Sequence of chain 1.A:
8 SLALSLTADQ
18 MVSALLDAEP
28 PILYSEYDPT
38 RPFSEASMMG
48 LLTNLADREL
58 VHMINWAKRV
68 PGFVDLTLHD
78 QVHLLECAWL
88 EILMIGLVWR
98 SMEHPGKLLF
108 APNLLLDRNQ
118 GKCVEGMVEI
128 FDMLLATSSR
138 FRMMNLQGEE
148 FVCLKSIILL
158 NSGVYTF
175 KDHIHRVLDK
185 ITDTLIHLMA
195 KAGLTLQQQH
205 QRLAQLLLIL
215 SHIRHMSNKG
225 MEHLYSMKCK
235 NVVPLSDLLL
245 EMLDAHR

Binding-site contacts:
Ligand atom C30 contacts residue GLU56 of chain 1.A at 3.7 Å.
Ligand atom C27 contacts residue LEU90 of chain 1.A at 3.5 Å (hydrophobic).
Ligand atom C19 contacts residue MET124 of chain 1.A at 3.7 Å (hydrophobic).
Ligand atom C16 contacts residue MET124 of chain 1.A at 3.6 Å (hydrophobic).
Ligand atom C18 contacts residue MET124 of chain 1.A at 3.7 Å (hydrophobic).
Ligand atom C03 contacts residue LEU49 of chain 1.A at 3.6 Å (hydrophobic).
Ligand atom C27 contacts residue LEU94 of chain 1.A at 3.9 Å (hydrophobic).
Ligand atom C04 contacts residue LEU49 of chain 1.A at 3.6 Å (hydrophobic).
Ligand atom C14 contacts residue MET124 of chain 1.A at 3.5 Å (hydrophobic).
Ligand atom O20 contacts residue GLY224 of chain 1.A at 3.1 Å.
Ligand atom C05 contacts residue ALA53 of chain 1.A at 3.4 Å (hydrophobic).
Ligand atom BR1 contacts residue GLY118 of chain 1.A at 3.6 Å.
Ligand atom O01 contacts residue THR50 of chain 1.A at 3.2 Å.
Ligand atom C25 contacts residue PHE107 of chain 1.A at 3.7 Å (hydrophobic).
Ligand atom C06 contacts residue LEU228 of chain 1.A at 3.7 Å (hydrophobic).
Ligand atom O12 contacts residue HIS227 of chain 1.A at 3.4 Å (h-bond).
Ligand atom O01 contacts residue LEU243 of chain 1.A at 3.1 Å.
Ligand atom C05 contacts residue LEU228 of chain 1.A at 3.6 Å (hydrophobic).
Ligand atom O20 contacts residue ILE127 of chain 1.A at 3.7 Å.
Ligand atom O29 contacts residue ARG97 of chain 1.A at 3.1 Å (salt-bridge).
Ligand atom BR1 contacts residue MET45 of chain 1.A at 3.3 Å.
Ligand atom C15 contacts residue MET124 of chain 1.A at 3.4 Å (hydrophobic).
Ligand atom O20 contacts residue HIS227 of chain 1.A at 3.7 Å.
Ligand atom C06 contacts residue LEU87 of chain 1.A at 3.8 Å (hydrophobic).
Ligand atom C15 contacts residue PHE128 of chain 1.A at 3.5 Å (hydrophobic).
Ligand atom C02 contacts residue THR50 of chain 1.A at 3.8 Å.
Ligand atom BR1 contacts residue PHE128 of chain 1.A at 3.4 Å.
Ligand atom O29 contacts residue GLU56 of chain 1.A at 2.2 Å (salt-bridge).
Ligand atom C13 contacts residue MET124 of chain 1.A at 3.6 Å (hydrophobic).
Ligand atom C19 contacts residue LEU49 of chain 1.A at 3.9 Å (hydrophobic).
Ligand atom C26 contacts residue LEU94 of chain 1.A at 4.0 Å (hydrophobic).
Ligand atom C22 contacts residue MET91 of chain 1.A at 3.9 Å (hydrophobic).
Ligand atom C18 contacts residue LEU49 of chain 1.A at 3.5 Å (hydrophobic).
Ligand atom C28 contacts residue GLU56 of chain 1.A at 3.3 Å.
Ligand atom O21 contacts residue ILE127 of chain 1.A at 3.1 Å.
Ligand atom C03 contacts residue THR50 of chain 1.A at 3.5 Å.
Ligand atom C31 contacts residue PHE107 of chain 1.A at 3.9 Å (hydrophobic).
Ligand atom C02 contacts residue ALA53 of chain 1.A at 3.4 Å (hydrophobic).
Ligand atom O01 contacts residue ALA53 of chain 1.A at 3.5 Å.
Ligand atom C23 contacts residue PHE107 of chain 1.A at 3.8 Å (hydrophobic).

The protein below binds the small molecule below.
Small molecule (SMILES): O=S(=O)(Oc1ccc(Br)cc1)c1ccc(-c2ccc(O)cc2)c(-c2ccc(O)cc2)c1